Binding-site contacts:
Ligand atom C7 contacts residue ASN616 of chain 1.F at 3.5 Å.
Ligand atom N2 contacts residue ASN616 of chain 1.F at 2.9 Å (h-bond).
Ligand atom O7 contacts residue THR618 of chain 1.F at 4.4 Å.
Ligand atom C4 contacts residue ASN616 of chain 1.F at 4.3 Å.
Ligand atom C1 contacts residue ASN616 of chain 1.F at 1.5 Å.
Ligand atom C5 contacts residue ASN616 of chain 1.F at 3.7 Å.
Ligand atom C3 contacts residue ASN616 of chain 1.F at 3.8 Å.
Ligand atom O5 contacts residue ASN616 of chain 1.F at 2.4 Å (h-bond).
Ligand atom C2 contacts residue ASN616 of chain 1.F at 2.5 Å.
Ligand atom O7 contacts residue ASN616 of chain 1.F at 3.7 Å.

A small-molecule ligand and the protein it binds are described below.
Small molecule (SMILES): CC(=O)N[C@@H]1[C@@H](O)[C@H](O)[C@@H](CO)O[C@H]1O

Sequence of chain 1.F:
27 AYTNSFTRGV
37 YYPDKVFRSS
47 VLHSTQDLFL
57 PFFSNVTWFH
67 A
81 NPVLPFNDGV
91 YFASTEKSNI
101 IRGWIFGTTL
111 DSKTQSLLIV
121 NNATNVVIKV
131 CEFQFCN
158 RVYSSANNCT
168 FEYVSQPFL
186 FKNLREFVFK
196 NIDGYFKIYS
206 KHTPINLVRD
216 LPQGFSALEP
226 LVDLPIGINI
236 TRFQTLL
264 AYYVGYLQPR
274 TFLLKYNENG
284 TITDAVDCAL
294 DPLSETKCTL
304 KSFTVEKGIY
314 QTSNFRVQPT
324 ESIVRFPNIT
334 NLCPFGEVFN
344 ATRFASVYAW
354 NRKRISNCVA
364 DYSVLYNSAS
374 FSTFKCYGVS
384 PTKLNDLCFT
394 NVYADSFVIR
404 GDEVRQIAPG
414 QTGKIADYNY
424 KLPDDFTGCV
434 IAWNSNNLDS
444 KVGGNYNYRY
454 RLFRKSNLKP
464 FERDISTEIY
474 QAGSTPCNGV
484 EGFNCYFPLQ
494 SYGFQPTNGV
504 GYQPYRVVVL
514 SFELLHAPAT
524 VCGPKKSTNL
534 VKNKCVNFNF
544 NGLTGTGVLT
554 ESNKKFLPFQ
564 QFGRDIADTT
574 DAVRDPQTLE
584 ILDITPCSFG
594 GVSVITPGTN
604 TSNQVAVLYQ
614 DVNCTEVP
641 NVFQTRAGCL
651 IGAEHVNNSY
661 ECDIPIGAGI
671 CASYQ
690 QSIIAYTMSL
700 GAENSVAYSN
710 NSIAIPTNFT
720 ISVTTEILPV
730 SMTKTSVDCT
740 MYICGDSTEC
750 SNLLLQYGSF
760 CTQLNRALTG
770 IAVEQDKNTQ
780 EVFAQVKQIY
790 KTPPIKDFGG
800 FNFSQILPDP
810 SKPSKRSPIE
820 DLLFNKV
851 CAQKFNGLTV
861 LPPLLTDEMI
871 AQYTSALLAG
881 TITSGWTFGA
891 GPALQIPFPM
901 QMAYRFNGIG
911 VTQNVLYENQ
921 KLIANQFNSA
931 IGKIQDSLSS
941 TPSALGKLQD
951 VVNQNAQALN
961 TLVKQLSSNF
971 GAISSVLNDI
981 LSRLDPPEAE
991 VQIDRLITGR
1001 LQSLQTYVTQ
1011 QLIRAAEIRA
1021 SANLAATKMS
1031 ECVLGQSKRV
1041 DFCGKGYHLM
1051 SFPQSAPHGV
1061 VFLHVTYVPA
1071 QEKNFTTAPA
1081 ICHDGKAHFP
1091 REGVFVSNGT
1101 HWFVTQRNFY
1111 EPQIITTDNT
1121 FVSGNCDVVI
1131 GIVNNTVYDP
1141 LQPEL